Binding-site contacts:
Ligand atom C3 contacts residue LEU255 of chain 1.A at 4.2 Å (hydrophobic).
Ligand atom C5 contacts residue LEU243 of chain 1.A at 3.6 Å (hydrophobic).
Ligand atom C11 contacts residue VAL294 of chain 1.A at 4.1 Å (hydrophobic).
Ligand atom C6 contacts residue PRO245 of chain 1.A at 3.7 Å (hydrophobic).
Ligand atom O contacts residue LEU243 of chain 1.A at 3.5 Å.
Ligand atom C2 contacts residue ARG258 of chain 1.A at 3.7 Å.
Ligand atom O2 contacts residue MET289 of chain 1.A at 4.1 Å.
Ligand atom C4 contacts residue LEU255 of chain 1.A at 4.5 Å (hydrophobic).
Ligand atom C1 contacts residue LEU255 of chain 1.A at 4.3 Å (hydrophobic).
Ligand atom C12 contacts residue LEU255 of chain 1.A at 3.7 Å (hydrophobic).
Ligand atom C11 contacts residue PHE295 of chain 1.A at 4.0 Å (hydrophobic).
Ligand atom C6 contacts residue THR242 of chain 1.A at 4.3 Å.
Ligand atom C7 contacts residue LEU243 of chain 1.A at 4.2 Å (hydrophobic).
Ligand atom C6 contacts residue LEU243 of chain 1.A at 3.2 Å (hydrophobic).
Ligand atom N contacts residue LEU243 of chain 1.A at 2.8 Å (h-bond).
Ligand atom C11 contacts residue THR239 of chain 1.A at 4.3 Å.
Ligand atom N contacts residue THR242 of chain 1.A at 3.2 Å (h-bond).
Ligand atom C12 contacts residue LEU259 of chain 1.A at 3.5 Å (hydrophobic).
Ligand atom C8 contacts residue LEU243 of chain 1.A at 4.5 Å (hydrophobic).
Ligand atom O1 contacts residue LEU255 of chain 1.A at 3.6 Å (h-bond).
Ligand atom C10 contacts residue VAL294 of chain 1.A at 4.2 Å (hydrophobic).
Ligand atom C12 contacts residue MET289 of chain 1.A at 3.9 Å (hydrophobic).
Ligand atom N contacts residue PRO245 of chain 1.A at 3.9 Å.
Ligand atom C10 contacts residue THR239 of chain 1.A at 4.0 Å.
Ligand atom C12 contacts residue ARG258 of chain 1.A at 4.0 Å.
Ligand atom O2 contacts residue ARG258 of chain 1.A at 3.3 Å.
Ligand atom C3 contacts residue LEU243 of chain 1.A at 4.3 Å (hydrophobic).
Ligand atom C8 contacts residue THR242 of chain 1.A at 4.3 Å.
Ligand atom C1 contacts residue ARG258 of chain 1.A at 3.2 Å.
Ligand atom C5 contacts residue LEU255 of chain 1.A at 4.1 Å (hydrophobic).
Ligand atom C7 contacts residue THR242 of chain 1.A at 3.9 Å.
Ligand atom C4 contacts residue LEU243 of chain 1.A at 3.1 Å (hydrophobic).
Ligand atom C contacts residue ARG258 of chain 1.A at 4.2 Å.
Ligand atom O contacts residue THR242 of chain 1.A at 3.7 Å.
Ligand atom C11 contacts residue LEU243 of chain 1.A at 3.6 Å (hydrophobic).
Ligand atom O1 contacts residue LEU259 of chain 1.A at 3.6 Å.
Ligand atom O1 contacts residue PHE244 of chain 1.A at 4.2 Å.
Ligand atom O2 contacts residue LEU255 of chain 1.A at 4.5 Å.
Ligand atom C contacts residue LEU255 of chain 1.A at 4.1 Å (hydrophobic).

The protein below binds the small molecule below.
Small molecule (SMILES): c1cc2c(cc1CNC[C@H]1CCCO1)OCO2

Sequence of chain 1.A:
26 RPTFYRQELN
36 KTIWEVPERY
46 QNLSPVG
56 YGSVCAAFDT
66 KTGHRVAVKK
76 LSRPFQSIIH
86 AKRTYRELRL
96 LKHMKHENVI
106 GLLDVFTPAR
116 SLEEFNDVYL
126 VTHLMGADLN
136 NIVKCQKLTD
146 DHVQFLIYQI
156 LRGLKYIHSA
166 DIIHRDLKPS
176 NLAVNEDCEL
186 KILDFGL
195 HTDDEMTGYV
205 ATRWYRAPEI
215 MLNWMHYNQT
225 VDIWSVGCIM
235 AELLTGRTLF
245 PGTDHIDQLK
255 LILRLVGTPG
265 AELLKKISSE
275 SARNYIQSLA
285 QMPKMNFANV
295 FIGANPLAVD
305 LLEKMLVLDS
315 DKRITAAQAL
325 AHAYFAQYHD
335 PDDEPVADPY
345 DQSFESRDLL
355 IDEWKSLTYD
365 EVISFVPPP